Sequence of chain 1.B:
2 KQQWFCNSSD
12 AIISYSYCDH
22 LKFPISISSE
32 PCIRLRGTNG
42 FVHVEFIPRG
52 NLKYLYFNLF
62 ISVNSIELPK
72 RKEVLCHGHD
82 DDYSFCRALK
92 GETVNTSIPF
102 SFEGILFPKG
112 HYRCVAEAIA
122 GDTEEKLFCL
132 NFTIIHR

The small molecule below binds the protein below.
Small molecule (SMILES): CC(=O)N[C@H]1[C@H](O[C@H]2[C@H](O)[C@@H](NC(C)=O)CO[C@@H]2CO)O[C@H](CO)[C@@H](O)[C@@H]1O

Binding-site contacts:
Ligand atom C5 contacts residue ASN132 of chain 1.B at 2.9 Å.
Ligand atom C2 contacts residue ASP20 of chain 1.B at 3.7 Å.
Ligand atom C4 contacts residue ASP20 of chain 1.B at 4.3 Å.
Ligand atom O5 contacts residue ASN132 of chain 1.B at 2.3 Å (h-bond).
Ligand atom C1 contacts residue ARG114 of chain 1.B at 4.5 Å.
Ligand atom C6 contacts residue ARG114 of chain 1.B at 3.6 Å.
Ligand atom C8 contacts residue ASP20 of chain 1.B at 3.2 Å.
Ligand atom O4 contacts residue ARG114 of chain 1.B at 3.5 Å (salt-bridge).
Ligand atom N2 contacts residue VAL116 of chain 1.B at 4.4 Å.
Ligand atom C7 contacts residue ASN132 of chain 1.B at 4.4 Å.
Ligand atom O6 contacts residue ASN132 of chain 1.B at 4.2 Å.
Ligand atom O7 contacts residue VAL116 of chain 1.B at 4.4 Å.
Ligand atom C5 contacts residue ASP20 of chain 1.B at 4.5 Å.
Ligand atom C5 contacts residue ARG114 of chain 1.B at 3.2 Å.
Ligand atom O5 contacts residue ARG114 of chain 1.B at 4.2 Å.
Ligand atom C8 contacts residue ARG114 of chain 1.B at 4.4 Å.
Ligand atom C3 contacts residue ASP20 of chain 1.B at 4.0 Å.
Ligand atom N2 contacts residue ASN132 of chain 1.B at 3.1 Å (h-bond).
Ligand atom O7 contacts residue ASP20 of chain 1.B at 4.3 Å.
Ligand atom C2 contacts residue ASN132 of chain 1.B at 2.6 Å.
Ligand atom C3 contacts residue ARG114 of chain 1.B at 4.1 Å.
Ligand atom C6 contacts residue ASN132 of chain 1.B at 4.2 Å.
Ligand atom C3 contacts residue ASN132 of chain 1.B at 3.4 Å.
Ligand atom O3 contacts residue ASP20 of chain 1.B at 3.3 Å (salt-bridge).
Ligand atom C4 contacts residue ASN132 of chain 1.B at 3.7 Å.
Ligand atom O7 contacts residue ARG114 of chain 1.B at 4.4 Å.
Ligand atom N2 contacts residue ASP20 of chain 1.B at 4.2 Å.
Ligand atom O7 contacts residue CYS19 of chain 1.B at 4.0 Å.
Ligand atom C1 contacts residue ASN132 of chain 1.B at 1.4 Å.
Ligand atom C7 contacts residue ASP20 of chain 1.B at 4.1 Å.
Ligand atom C4 contacts residue ARG114 of chain 1.B at 3.8 Å.
Ligand atom O6 contacts residue ARG114 of chain 1.B at 3.1 Å (salt-bridge).